Sequence of chain 1.C:
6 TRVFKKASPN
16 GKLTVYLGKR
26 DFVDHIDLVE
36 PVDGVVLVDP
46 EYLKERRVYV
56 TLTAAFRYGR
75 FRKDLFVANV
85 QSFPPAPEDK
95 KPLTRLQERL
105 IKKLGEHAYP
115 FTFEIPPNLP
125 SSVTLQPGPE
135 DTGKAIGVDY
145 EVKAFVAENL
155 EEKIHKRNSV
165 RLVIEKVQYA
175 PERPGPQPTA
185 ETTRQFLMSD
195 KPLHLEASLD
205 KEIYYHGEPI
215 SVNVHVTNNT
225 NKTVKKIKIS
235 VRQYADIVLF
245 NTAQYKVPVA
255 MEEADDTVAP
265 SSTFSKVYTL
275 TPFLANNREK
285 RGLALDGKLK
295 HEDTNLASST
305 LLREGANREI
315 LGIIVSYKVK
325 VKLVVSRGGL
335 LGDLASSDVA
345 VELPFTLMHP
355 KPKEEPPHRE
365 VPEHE

The protein below binds the small molecule below.
Small molecule (SMILES): CCCCCCCC(=O)OC[C@H](COP(=O)(O)O[C@@H]1[C@H](O)[C@H](O)[C@@H](OP(=O)(O)O)[C@H](OP(=O)(O)O)[C@H]1O)OC(=O)CCCCCCC

Sequence of chain 1.A:
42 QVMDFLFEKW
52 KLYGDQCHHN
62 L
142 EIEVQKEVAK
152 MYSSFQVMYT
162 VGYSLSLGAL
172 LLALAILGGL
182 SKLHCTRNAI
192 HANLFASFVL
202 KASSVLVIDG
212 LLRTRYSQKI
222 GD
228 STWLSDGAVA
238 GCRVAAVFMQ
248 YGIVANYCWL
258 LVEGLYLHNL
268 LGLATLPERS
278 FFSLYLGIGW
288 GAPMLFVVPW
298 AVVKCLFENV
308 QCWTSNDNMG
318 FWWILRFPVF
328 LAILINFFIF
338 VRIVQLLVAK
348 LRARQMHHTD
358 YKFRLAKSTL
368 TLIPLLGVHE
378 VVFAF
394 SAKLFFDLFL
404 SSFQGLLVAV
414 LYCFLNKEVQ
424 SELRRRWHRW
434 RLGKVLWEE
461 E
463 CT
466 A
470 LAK

Binding-site contacts:
Ligand atom O52 contacts residue ARG236 of chain 1.C at 4.3 Å.
Ligand atom O51 contacts residue ARG236 of chain 1.C at 2.9 Å (salt-bridge).
Ligand atom P1 contacts residue ARG429 of chain 1.A at 4.2 Å.
Ligand atom O41 contacts residue LYS326 of chain 1.C at 3.4 Å.
Ligand atom O53 contacts residue ARG236 of chain 1.C at 4.4 Å.
Ligand atom P4 contacts residue ARG236 of chain 1.C at 3.3 Å.
Ligand atom C4 contacts residue ARG236 of chain 1.C at 4.0 Å.
Ligand atom O41 contacts residue LYS324 of chain 1.C at 3.0 Å (salt-bridge).
Ligand atom C4B contacts residue SER340 of chain 1.C at 4.4 Å.
Ligand atom O51 contacts residue GLU346 of chain 1.C at 3.9 Å.
Ligand atom C5 contacts residue LYS324 of chain 1.C at 4.4 Å.
Ligand atom O51 contacts residue LYS324 of chain 1.C at 3.2 Å (salt-bridge).
Ligand atom C1C contacts residue ARG429 of chain 1.A at 4.5 Å.
Ligand atom O13 contacts residue ARG429 of chain 1.A at 4.5 Å.
Ligand atom O42 contacts residue ARG236 of chain 1.C at 2.4 Å (salt-bridge).
Ligand atom O41 contacts residue ARG236 of chain 1.C at 4.3 Å.
Ligand atom O11 contacts residue ARG429 of chain 1.A at 3.8 Å.
Ligand atom C1C contacts residue GLY180 of chain 1.A at 3.8 Å.
Ligand atom P4 contacts residue LYS324 of chain 1.C at 3.6 Å.
Ligand atom P5 contacts residue ARG236 of chain 1.C at 3.3 Å.
Ligand atom C2C contacts residue GLY180 of chain 1.A at 4.2 Å.
Ligand atom O43 contacts residue ARG236 of chain 1.C at 4.3 Å.
Ligand atom C5 contacts residue ARG236 of chain 1.C at 3.4 Å.
Ligand atom O4 contacts residue ARG236 of chain 1.C at 3.1 Å (salt-bridge).
Ligand atom O42 contacts residue LYS324 of chain 1.C at 3.6 Å.
Ligand atom P5 contacts residue LYS324 of chain 1.C at 3.4 Å.
Ligand atom O4 contacts residue LYS324 of chain 1.C at 3.6 Å (salt-bridge).
Ligand atom O12 contacts residue ARG429 of chain 1.A at 3.8 Å.
Ligand atom C3C contacts residue GLY180 of chain 1.A at 3.8 Å.
Ligand atom O5 contacts residue LYS324 of chain 1.C at 3.8 Å.
Ligand atom O53 contacts residue LYS324 of chain 1.C at 2.9 Å (salt-bridge).
Ligand atom O5 contacts residue ARG236 of chain 1.C at 2.5 Å (salt-bridge).
Ligand atom C4 contacts residue LYS324 of chain 1.C at 3.7 Å.